Sequence of chain 3.A:
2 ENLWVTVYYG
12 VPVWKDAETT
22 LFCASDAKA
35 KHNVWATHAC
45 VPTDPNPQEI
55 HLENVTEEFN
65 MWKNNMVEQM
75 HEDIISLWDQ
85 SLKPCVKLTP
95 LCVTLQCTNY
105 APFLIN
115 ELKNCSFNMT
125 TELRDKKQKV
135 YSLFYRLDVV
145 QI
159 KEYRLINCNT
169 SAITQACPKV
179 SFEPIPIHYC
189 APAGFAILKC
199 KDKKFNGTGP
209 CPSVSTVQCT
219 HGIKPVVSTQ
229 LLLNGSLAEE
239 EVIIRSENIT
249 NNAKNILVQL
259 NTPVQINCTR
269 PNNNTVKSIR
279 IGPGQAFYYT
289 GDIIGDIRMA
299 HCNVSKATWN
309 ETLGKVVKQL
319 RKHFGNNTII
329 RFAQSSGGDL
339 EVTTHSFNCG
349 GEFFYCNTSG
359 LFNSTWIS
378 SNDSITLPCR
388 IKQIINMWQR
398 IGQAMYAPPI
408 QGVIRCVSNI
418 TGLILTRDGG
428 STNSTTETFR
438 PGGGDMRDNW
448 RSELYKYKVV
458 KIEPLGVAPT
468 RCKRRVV

A protein and the small-molecule ligand that binds it are described below.
Small molecule (SMILES): CC(=O)N[C@@H]1[C@@H](O)[C@H](O)[C@@H](CO)O[C@H]1O

Binding-site contacts:
Ligand atom C6 contacts residue THR248 of chain 3.A at 3.7 Å.
Ligand atom C4 contacts residue ASN246 of chain 3.A at 4.3 Å.
Ligand atom C5 contacts residue THR248 of chain 3.A at 4.2 Å.
Ligand atom C7 contacts residue ASN246 of chain 3.A at 3.6 Å.
Ligand atom C7 contacts residue ASN249 of chain 3.A at 3.6 Å.
Ligand atom O6 contacts residue THR248 of chain 3.A at 4.4 Å.
Ligand atom O7 contacts residue ASN249 of chain 3.A at 3.2 Å (h-bond).
Ligand atom C5 contacts residue ASN246 of chain 3.A at 3.7 Å.
Ligand atom O5 contacts residue THR248 of chain 3.A at 3.5 Å (h-bond).
Ligand atom O7 contacts residue ASN246 of chain 3.A at 4.0 Å.
Ligand atom C2 contacts residue ASN246 of chain 3.A at 2.5 Å.
Ligand atom C6 contacts residue ASN246 of chain 3.A at 4.5 Å.
Ligand atom C8 contacts residue ASN249 of chain 3.A at 4.0 Å.
Ligand atom N2 contacts residue ASN246 of chain 3.A at 2.9 Å (h-bond).
Ligand atom C1 contacts residue ASN246 of chain 3.A at 1.4 Å.
Ligand atom N2 contacts residue ASN249 of chain 3.A at 4.4 Å.
Ligand atom C3 contacts residue ASN246 of chain 3.A at 3.8 Å.
Ligand atom C1 contacts residue ASN249 of chain 3.A at 4.5 Å.
Ligand atom O5 contacts residue ASN246 of chain 3.A at 2.4 Å (h-bond).